The small molecule below binds the protein below.
Small molecule (SMILES): CC(=O)N[C@H]1[C@H](O[C@H]2[C@H](O)[C@@H](NC(C)=O)CO[C@@H]2CO)O[C@H](CO)[C@@H](O[C@@H]2O[C@H](CO)[C@@H](O)[C@H](O)[C@@H]2O)[C@@H]1O

Binding-site contacts:
Ligand atom C3 contacts residue ASN102 of chain 1.B at 3.8 Å.
Ligand atom C2 contacts residue ASN102 of chain 1.B at 2.5 Å.
Ligand atom O5 contacts residue ASN102 of chain 1.B at 2.2 Å (h-bond).
Ligand atom N2 contacts residue GLN45 of chain 1.B at 4.1 Å.
Ligand atom C8 contacts residue GLY100 of chain 1.B at 3.1 Å.
Ligand atom O6 contacts residue SER43 of chain 1.B at 4.3 Å.
Ligand atom O7 contacts residue ASN102 of chain 1.B at 3.0 Å (h-bond).
Ligand atom O6 contacts residue LEU21 of chain 1.B at 4.2 Å.
Ligand atom C1 contacts residue GLN45 of chain 1.B at 4.1 Å.
Ligand atom O6 contacts residue ASN102 of chain 1.B at 4.3 Å.
Ligand atom C4 contacts residue ASN102 of chain 1.B at 4.2 Å.
Ligand atom C6 contacts residue LEU21 of chain 1.B at 4.4 Å (hydrophobic).
Ligand atom O5 contacts residue LEU21 of chain 1.B at 4.0 Å.
Ligand atom C5 contacts residue ASN102 of chain 1.B at 3.5 Å.
Ligand atom C8 contacts residue ASN102 of chain 1.B at 4.4 Å.
Ligand atom C7 contacts residue ASN102 of chain 1.B at 3.2 Å.
Ligand atom C1 contacts residue LEU21 of chain 1.B at 4.2 Å (hydrophobic).
Ligand atom C1 contacts residue ASN102 of chain 1.B at 1.4 Å.
Ligand atom N2 contacts residue ASN102 of chain 1.B at 3.0 Å (h-bond).
Ligand atom C2 contacts residue GLN45 of chain 1.B at 4.5 Å.
Ligand atom O7 contacts residue LYS199 of chain 1.B at 3.7 Å.
Ligand atom C5 contacts residue LEU21 of chain 1.B at 4.1 Å (hydrophobic).
Ligand atom C7 contacts residue GLY100 of chain 1.B at 4.2 Å.

Sequence of chain 1.B:
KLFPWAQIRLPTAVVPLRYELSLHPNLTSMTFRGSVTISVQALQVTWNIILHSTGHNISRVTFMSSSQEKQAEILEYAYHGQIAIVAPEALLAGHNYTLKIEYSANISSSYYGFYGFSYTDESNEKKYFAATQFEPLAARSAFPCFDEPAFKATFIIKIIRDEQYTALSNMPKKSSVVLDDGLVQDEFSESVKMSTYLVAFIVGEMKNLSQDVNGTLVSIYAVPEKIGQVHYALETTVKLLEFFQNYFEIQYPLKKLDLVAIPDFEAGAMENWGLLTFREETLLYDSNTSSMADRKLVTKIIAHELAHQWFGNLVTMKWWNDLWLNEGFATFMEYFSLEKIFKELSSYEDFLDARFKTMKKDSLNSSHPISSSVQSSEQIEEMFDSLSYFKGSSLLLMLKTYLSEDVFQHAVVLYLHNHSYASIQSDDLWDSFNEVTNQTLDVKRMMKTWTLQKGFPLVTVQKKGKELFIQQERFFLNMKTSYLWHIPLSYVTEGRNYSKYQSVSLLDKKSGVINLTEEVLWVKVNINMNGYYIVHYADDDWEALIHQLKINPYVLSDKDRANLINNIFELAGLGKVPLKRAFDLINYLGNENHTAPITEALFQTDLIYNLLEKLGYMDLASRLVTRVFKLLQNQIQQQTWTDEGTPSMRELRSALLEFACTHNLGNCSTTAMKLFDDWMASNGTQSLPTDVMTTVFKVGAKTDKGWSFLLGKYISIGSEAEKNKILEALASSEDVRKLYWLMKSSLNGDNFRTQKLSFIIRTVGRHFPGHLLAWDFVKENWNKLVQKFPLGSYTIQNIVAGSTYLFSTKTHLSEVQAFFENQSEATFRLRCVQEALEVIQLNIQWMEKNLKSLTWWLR